Binding-site contacts:
Ligand atom CE2 contacts residue PHE146 of chain 1.A at 3.7 Å (hydrophobic).
Ligand atom CH2 contacts residue PHE146 of chain 1.A at 3.8 Å (hydrophobic).
Ligand atom NE1 contacts residue ARG214 of chain 1.A at 3.6 Å (salt-bridge).
Ligand atom CE3 contacts residue ARG214 of chain 1.A at 3.9 Å.
Ligand atom CZ3 contacts residue PHE145 of chain 1.A at 3.9 Å (hydrophobic).
Ligand atom CD2 contacts residue ARG214 of chain 1.A at 3.7 Å.
Ligand atom CB contacts residue ARG214 of chain 1.A at 3.7 Å.
Ligand atom NE1 contacts residue PHE146 of chain 1.A at 4.2 Å.
Ligand atom CH2 contacts residue ARG214 of chain 1.A at 3.8 Å.
Ligand atom CZ3 contacts residue TRP149 of chain 1.A at 3.5 Å (hydrophobic).
Ligand atom O contacts residue LYS150 of chain 1.A at 3.0 Å (salt-bridge).
Ligand atom NE1 contacts residue ASP190 of chain 1.A at 3.1 Å.
Ligand atom CZ3 contacts residue ARG214 of chain 1.A at 3.8 Å.
Ligand atom CD2 contacts residue PHE146 of chain 1.A at 3.8 Å (hydrophobic).
Ligand atom CE2 contacts residue ARG214 of chain 1.A at 3.5 Å.
Ligand atom CG contacts residue PHE146 of chain 1.A at 3.6 Å (hydrophobic).
Ligand atom CD1 contacts residue ARG214 of chain 1.A at 3.4 Å.
Ligand atom CD1 contacts residue PRO191 of chain 1.A at 3.9 Å (hydrophobic).
Ligand atom CB contacts residue PHE146 of chain 1.A at 4.0 Å (hydrophobic).
Ligand atom NZ contacts residue ARG229 of chain 1.A at 4.1 Å.
Ligand atom CH2 contacts residue PHE145 of chain 1.A at 3.6 Å (hydrophobic).
Ligand atom CD contacts residue PRO191 of chain 1.A at 3.8 Å (hydrophobic).
Ligand atom CZ2 contacts residue ARG214 of chain 1.A at 3.8 Å.
Ligand atom O contacts residue PHE146 of chain 1.A at 4.0 Å.
Ligand atom CA contacts residue LYS150 of chain 1.A at 4.2 Å.
Ligand atom CE3 contacts residue PHE146 of chain 1.A at 3.9 Å (hydrophobic).
Ligand atom CZ2 contacts residue VAL197 of chain 1.A at 3.9 Å (hydrophobic).
Ligand atom C contacts residue PHE146 of chain 1.A at 4.3 Å (hydrophobic).
Ligand atom C contacts residue LYS150 of chain 1.A at 3.9 Å.
Ligand atom CG contacts residue ARG214 of chain 1.A at 3.5 Å.
Ligand atom CG contacts residue PRO191 of chain 1.A at 3.8 Å (hydrophobic).
Ligand atom CD1 contacts residue ASP190 of chain 1.A at 3.9 Å.
Ligand atom CE3 contacts residue TRP149 of chain 1.A at 3.7 Å (hydrophobic).
Ligand atom CE2 contacts residue ASP190 of chain 1.A at 3.6 Å.
Ligand atom CH2 contacts residue VAL197 of chain 1.A at 4.1 Å (hydrophobic).
Ligand atom O contacts residue LYS150 of chain 1.A at 3.9 Å.
Ligand atom CZ3 contacts residue PHE146 of chain 1.A at 3.9 Å (hydrophobic).
Ligand atom CZ2 contacts residue ASP190 of chain 1.A at 3.7 Å.
Ligand atom NE1 contacts residue PRO191 of chain 1.A at 3.5 Å.
Ligand atom CZ2 contacts residue PHE146 of chain 1.A at 3.8 Å (hydrophobic).

A small-molecule ligand and the protein it binds are described below.
Small molecule (SMILES): NCCCC[C@H](NC(=O)[C@H](CC1=CN=C2C=CC=CC12)NC(=O)[C@@H]1CCCN1C(=O)[C@H](CC(=O)O)NC(=O)[C@@H](N)CO)C(=O)O

Sequence of chain 1.A:
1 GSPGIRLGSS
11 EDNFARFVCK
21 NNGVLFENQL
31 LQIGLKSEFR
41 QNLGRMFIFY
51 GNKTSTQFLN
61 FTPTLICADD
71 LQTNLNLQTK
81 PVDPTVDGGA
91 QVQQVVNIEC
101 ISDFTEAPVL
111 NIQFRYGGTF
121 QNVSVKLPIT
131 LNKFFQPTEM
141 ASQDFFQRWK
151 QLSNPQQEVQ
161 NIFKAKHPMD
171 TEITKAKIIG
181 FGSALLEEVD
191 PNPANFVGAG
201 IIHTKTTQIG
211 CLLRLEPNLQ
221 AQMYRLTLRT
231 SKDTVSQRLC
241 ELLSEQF